Binding-site contacts:
Ligand atom C7 contacts residue PHE193 of chain 1.F at 3.4 Å (hydrophobic).
Ligand atom P contacts residue GLY384 of chain 1.F at 3.8 Å.
Ligand atom O3R contacts residue PO41 of chain 1.V at 3.3 Å (h-bond).
Ligand atom C7 contacts residue TYR18 of chain 2.F at 3.5 Å (hydrophobic).
Ligand atom C2 contacts residue PHE193 of chain 1.F at 3.7 Å (hydrophobic).
Ligand atom N1 contacts residue ARG196 of chain 1.F at 3.6 Å.
Ligand atom C4 contacts residue TYR18 of chain 2.F at 3.5 Å (hydrophobic).
Ligand atom O3R contacts residue PO41 of chain 1.W at 3.4 Å (h-bond).
Ligand atom O7 contacts residue ARG311 of chain 1.F at 2.7 Å (salt-bridge).
Ligand atom O7 contacts residue PHE193 of chain 1.F at 3.6 Å.
Ligand atom C5 contacts residue ASP16 of chain 2.F at 3.7 Å.
Ligand atom O7 contacts residue TYR18 of chain 2.F at 3.7 Å.
Ligand atom C4 contacts residue ASP219 of chain 1.F at 3.4 Å.
Ligand atom C6 contacts residue PHE193 of chain 1.F at 3.4 Å (hydrophobic).
Ligand atom N7 contacts residue PHE193 of chain 1.F at 3.5 Å.
Ligand atom O2R contacts residue PO41 of chain 1.V at 2.5 Å (h-bond).
Ligand atom C4R contacts residue PO41 of chain 1.W at 3.7 Å.
Ligand atom C3 contacts residue PHE193 of chain 1.F at 3.7 Å (hydrophobic).
Ligand atom C1R contacts residue PO41 of chain 1.V at 3.6 Å.
Ligand atom O1P contacts residue GLY384 of chain 1.F at 3.5 Å (h-bond).
Ligand atom C2R contacts residue ASP313 of chain 1.F at 3.5 Å.
Ligand atom O2R contacts residue ASP313 of chain 1.F at 3.0 Å (salt-bridge).
Ligand atom C2R contacts residue ARG311 of chain 1.F at 3.6 Å.
Ligand atom O3R contacts residue ASP313 of chain 1.F at 2.9 Å (salt-bridge).
Ligand atom N7 contacts residue TYR18 of chain 2.F at 3.5 Å.
Ligand atom N7 contacts residue ASP219 of chain 1.F at 3.2 Å (salt-bridge).
Ligand atom C2R contacts residue PO41 of chain 1.V at 3.5 Å.
Ligand atom C3R contacts residue ASP313 of chain 1.F at 3.1 Å.
Ligand atom O1P contacts residue GLY383 of chain 1.F at 3.7 Å.
Ligand atom O3P contacts residue ARG392 of chain 2.F at 3.4 Å (salt-bridge).
Ligand atom O2P contacts residue GLY384 of chain 1.F at 2.9 Å (h-bond).
Ligand atom O2R contacts residue ARG311 of chain 1.F at 2.3 Å (salt-bridge).
Ligand atom O4R contacts residue ARG196 of chain 1.F at 3.6 Å.
Ligand atom C2 contacts residue TYR18 of chain 2.F at 3.5 Å (hydrophobic).
Ligand atom N1 contacts residue TYR18 of chain 2.F at 3.5 Å (h-bond).
Ligand atom C6 contacts residue ARG196 of chain 1.F at 3.2 Å.
Ligand atom C4 contacts residue PHE193 of chain 1.F at 3.5 Å (hydrophobic).
Ligand atom C3 contacts residue TYR18 of chain 2.F at 3.5 Å (hydrophobic).
Ligand atom O4R contacts residue PO41 of chain 1.W at 3.5 Å (h-bond).
Ligand atom C5 contacts residue PHE193 of chain 1.F at 3.7 Å (hydrophobic).

Sequence of chain 2.F:
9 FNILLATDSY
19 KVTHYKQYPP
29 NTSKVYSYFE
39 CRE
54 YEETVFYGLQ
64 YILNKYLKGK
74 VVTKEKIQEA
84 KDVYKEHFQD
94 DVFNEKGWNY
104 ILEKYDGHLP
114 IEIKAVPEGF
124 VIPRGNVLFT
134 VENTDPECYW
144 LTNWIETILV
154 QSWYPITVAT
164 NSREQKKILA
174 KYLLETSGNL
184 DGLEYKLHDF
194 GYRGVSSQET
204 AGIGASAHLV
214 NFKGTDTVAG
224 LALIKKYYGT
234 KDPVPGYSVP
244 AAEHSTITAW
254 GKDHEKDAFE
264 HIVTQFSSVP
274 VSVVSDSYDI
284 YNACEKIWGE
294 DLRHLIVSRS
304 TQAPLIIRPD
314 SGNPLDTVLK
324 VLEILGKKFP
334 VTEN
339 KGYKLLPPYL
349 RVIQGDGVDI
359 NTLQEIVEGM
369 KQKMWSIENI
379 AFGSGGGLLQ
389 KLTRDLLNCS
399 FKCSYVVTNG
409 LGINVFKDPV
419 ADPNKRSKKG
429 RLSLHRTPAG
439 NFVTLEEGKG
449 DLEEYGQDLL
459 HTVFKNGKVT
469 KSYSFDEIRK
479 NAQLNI

Sequence of chain 1.F:
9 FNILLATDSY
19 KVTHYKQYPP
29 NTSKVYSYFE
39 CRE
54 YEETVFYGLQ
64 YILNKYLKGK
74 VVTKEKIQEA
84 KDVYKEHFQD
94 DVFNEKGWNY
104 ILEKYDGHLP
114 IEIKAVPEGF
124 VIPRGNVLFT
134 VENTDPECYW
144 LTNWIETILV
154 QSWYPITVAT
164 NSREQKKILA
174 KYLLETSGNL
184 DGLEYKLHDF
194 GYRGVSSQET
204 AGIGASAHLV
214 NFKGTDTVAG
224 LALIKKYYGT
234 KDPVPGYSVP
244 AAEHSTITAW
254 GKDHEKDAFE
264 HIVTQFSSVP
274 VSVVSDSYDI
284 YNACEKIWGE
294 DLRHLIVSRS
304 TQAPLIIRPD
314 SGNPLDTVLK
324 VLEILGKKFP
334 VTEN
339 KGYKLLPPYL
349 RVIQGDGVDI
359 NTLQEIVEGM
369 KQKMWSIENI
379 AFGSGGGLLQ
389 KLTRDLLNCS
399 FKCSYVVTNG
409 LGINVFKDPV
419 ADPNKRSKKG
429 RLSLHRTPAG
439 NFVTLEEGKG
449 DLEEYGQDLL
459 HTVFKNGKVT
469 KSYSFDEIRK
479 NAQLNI

A protein and the small-molecule ligand that binds it are described below.
Small molecule (SMILES): NC(=O)c1ccc[n+]([C@@H]2O[C@H](COP(=O)(O)O)[C@@H](O)[C@H]2O)c1